Sequence of chain 1.A:
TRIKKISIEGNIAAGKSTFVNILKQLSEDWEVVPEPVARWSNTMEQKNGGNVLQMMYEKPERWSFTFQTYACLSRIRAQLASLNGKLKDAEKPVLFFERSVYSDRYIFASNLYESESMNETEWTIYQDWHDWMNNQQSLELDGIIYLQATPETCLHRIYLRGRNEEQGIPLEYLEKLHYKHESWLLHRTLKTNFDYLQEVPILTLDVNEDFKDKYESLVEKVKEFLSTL

The small molecule below binds the protein below.
Small molecule (SMILES): Cc1ccc(-c2ccc(CCN3CCN(C)CC3)cc2)cc1Nc1nc(-c2nccc(N)n2)cs1

Binding-site contacts:
Ligand atom C26 contacts residue PHE157 of chain 1.A at 3.6 Å (hydrophobic).
Ligand atom C4 contacts residue TYR106 of chain 1.A at 4.0 Å (hydrophobic).
Ligand atom C26 contacts residue GLN117 of chain 1.A at 3.8 Å.
Ligand atom C25 contacts residue PHE157 of chain 1.A at 3.8 Å (hydrophobic).
Ligand atom N5 contacts residue VAL75 of chain 1.A at 3.9 Å.
Ligand atom C21 contacts residue PHE116 of chain 1.A at 3.5 Å (hydrophobic).
Ligand atom C25 contacts residue ASP153 of chain 1.A at 3.7 Å.
Ligand atom C23 contacts residue PHE116 of chain 1.A at 3.9 Å (hydrophobic).
Ligand atom C22 contacts residue PHE116 of chain 1.A at 3.4 Å (hydrophobic).
Ligand atom C27 contacts residue PHE116 of chain 1.A at 3.6 Å (hydrophobic).
Ligand atom C25 contacts residue GLU73 of chain 1.A at 3.6 Å.
Ligand atom C1 contacts residue LEU102 of chain 1.A at 3.7 Å (hydrophobic).
Ligand atom N7 contacts residue PHE157 of chain 1.A at 3.3 Å.
Ligand atom C3 contacts residue MET105 of chain 1.A at 3.7 Å (hydrophobic).
Ligand atom C4 contacts residue MET105 of chain 1.A at 3.6 Å (hydrophobic).
Ligand atom C24 contacts residue VAL75 of chain 1.A at 3.9 Å (hydrophobic).
Ligand atom C23 contacts residue PHE157 of chain 1.A at 3.6 Å (hydrophobic).
Ligand atom C2 contacts residue TYR106 of chain 1.A at 3.9 Å (hydrophobic).
Ligand atom N4 contacts residue PHE116 of chain 1.A at 3.5 Å.
Ligand atom C22 contacts residue GLN117 of chain 1.A at 3.9 Å.
Ligand atom C24 contacts residue GLU73 of chain 1.A at 3.6 Å.
Ligand atom C16 contacts residue SER164 of chain 1.A at 3.9 Å.
Ligand atom C27 contacts residue GLN117 of chain 1.A at 3.5 Å.
Ligand atom N6 contacts residue PHE157 of chain 1.A at 3.7 Å.
Ligand atom C5 contacts residue MET105 of chain 1.A at 3.9 Å (hydrophobic).
Ligand atom C25 contacts residue VAL75 of chain 1.A at 3.9 Å (hydrophobic).
Ligand atom N5 contacts residue PHE157 of chain 1.A at 4.0 Å.
Ligand atom N7 contacts residue GLN117 of chain 1.A at 3.0 Å (h-bond).
Ligand atom N6 contacts residue GLN117 of chain 1.A at 2.9 Å (h-bond).
Ligand atom S1 contacts residue PHE116 of chain 1.A at 3.7 Å.
Ligand atom N6 contacts residue ASP153 of chain 1.A at 2.9 Å (salt-bridge).
Ligand atom C1 contacts residue TYR106 of chain 1.A at 3.4 Å (hydrophobic).
Ligand atom C26 contacts residue ASP153 of chain 1.A at 3.8 Å.
Ligand atom C3 contacts residue TYR106 of chain 1.A at 3.4 Å (hydrophobic).
Ligand atom C22 contacts residue PHE157 of chain 1.A at 3.8 Å (hydrophobic).
Ligand atom C24 contacts residue ARG148 of chain 1.A at 3.8 Å.
Ligand atom C23 contacts residue GLN117 of chain 1.A at 3.9 Å.
Ligand atom C7 contacts residue LEU161 of chain 1.A at 3.8 Å (hydrophobic).
Ligand atom C18 contacts residue PRO109 of chain 1.A at 3.9 Å (hydrophobic).
Ligand atom C27 contacts residue PHE157 of chain 1.A at 3.7 Å (hydrophobic).